Sequence of chain 1.B:
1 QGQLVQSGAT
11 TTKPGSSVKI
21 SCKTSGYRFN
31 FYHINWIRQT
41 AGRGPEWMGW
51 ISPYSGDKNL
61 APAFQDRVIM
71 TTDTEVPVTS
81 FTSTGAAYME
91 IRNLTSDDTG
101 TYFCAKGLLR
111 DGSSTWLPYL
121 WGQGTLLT

Sequence of chain 1.D:
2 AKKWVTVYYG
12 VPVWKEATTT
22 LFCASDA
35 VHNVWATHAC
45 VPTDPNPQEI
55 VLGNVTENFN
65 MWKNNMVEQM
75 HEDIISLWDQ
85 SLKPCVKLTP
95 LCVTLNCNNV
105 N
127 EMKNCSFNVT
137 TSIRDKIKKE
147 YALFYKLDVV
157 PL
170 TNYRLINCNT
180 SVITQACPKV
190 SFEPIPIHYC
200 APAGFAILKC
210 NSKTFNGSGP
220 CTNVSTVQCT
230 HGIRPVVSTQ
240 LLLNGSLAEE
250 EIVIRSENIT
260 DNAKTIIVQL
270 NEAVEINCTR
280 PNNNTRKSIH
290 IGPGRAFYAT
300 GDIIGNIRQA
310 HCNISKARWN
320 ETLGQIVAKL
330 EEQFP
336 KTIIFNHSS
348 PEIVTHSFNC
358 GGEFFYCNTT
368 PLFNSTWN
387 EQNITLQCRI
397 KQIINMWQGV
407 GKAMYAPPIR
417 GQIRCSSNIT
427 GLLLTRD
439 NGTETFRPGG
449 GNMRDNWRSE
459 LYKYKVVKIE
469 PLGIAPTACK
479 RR

The small molecule below binds the protein below.
Small molecule (SMILES): CC(=O)N[C@H]1[C@H](O[C@H]2[C@H](O)[C@@H](NC(C)=O)CO[C@@H]2CO)O[C@H](CO)[C@@H](O[C@@H]2O[C@H](CO[C@H]3O[C@H](CO)[C@@H](O)[C@H](O[C@H]4O[C@H](CO)[C@@H](O)[C@H](O)[C@@H]4O)[C@@H]3O)[C@@H](O)[C@H](O[C@H]3O[C@H](CO)[C@@H](O)[C@H](O)[C@@H]3O)[C@@H]2O)[C@@H]1O

Sequence of chain 1.A:
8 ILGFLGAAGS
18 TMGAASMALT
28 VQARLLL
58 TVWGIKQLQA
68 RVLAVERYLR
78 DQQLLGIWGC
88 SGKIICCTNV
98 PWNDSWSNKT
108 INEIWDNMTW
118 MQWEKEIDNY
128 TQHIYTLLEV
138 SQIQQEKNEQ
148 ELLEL

Binding-site contacts:
Ligand atom O2 contacts residue THR115 of chain 1.B at 3.0 Å (h-bond).
Ligand atom O6 contacts residue ARG110 of chain 1.B at 3.4 Å (salt-bridge).
Ligand atom O4 contacts residue ASP57 of chain 1.B at 2.3 Å (salt-bridge).
Ligand atom O7 contacts residue SER17 of chain 1.A at 2.5 Å (h-bond).
Ligand atom N2 contacts residue HIS33 of chain 1.B at 3.6 Å.
Ligand atom O2 contacts residue GLY112 of chain 1.B at 3.0 Å (h-bond).
Ligand atom C5 contacts residue ASN58 of chain 1.D at 3.6 Å.
Ligand atom O7 contacts residue HIS33 of chain 1.B at 3.3 Å (h-bond).
Ligand atom O4 contacts residue SER55 of chain 1.B at 3.4 Å (h-bond).
Ligand atom N2 contacts residue ASN58 of chain 1.D at 2.9 Å (h-bond).
Ligand atom C5 contacts residue GLY112 of chain 1.B at 3.4 Å.
Ligand atom C8 contacts residue PHE31 of chain 1.B at 3.3 Å (hydrophobic).
Ligand atom C6 contacts residue ASP57 of chain 1.B at 3.4 Å.
Ligand atom O3 contacts residue HIS33 of chain 1.B at 3.1 Å (h-bond).
Ligand atom O7 contacts residue ASN58 of chain 1.D at 2.9 Å (h-bond).
Ligand atom C5 contacts residue ASP57 of chain 1.B at 3.6 Å.
Ligand atom O4 contacts residue GLY112 of chain 1.B at 3.2 Å (h-bond).
Ligand atom C2 contacts residue ASN58 of chain 1.D at 2.5 Å.
Ligand atom C5 contacts residue ARG110 of chain 1.B at 3.4 Å.
Ligand atom O5 contacts residue ASN58 of chain 1.D at 2.3 Å (h-bond).
Ligand atom C7 contacts residue HIS33 of chain 1.B at 3.2 Å.
Ligand atom O3 contacts residue SER113 of chain 1.B at 3.4 Å (h-bond).
Ligand atom O4 contacts residue HIS96 of chain 1.C at 3.5 Å (h-bond).
Ligand atom O6 contacts residue ASP57 of chain 1.B at 2.5 Å (salt-bridge).
Ligand atom C3 contacts residue GLY112 of chain 1.B at 3.6 Å.
Ligand atom O6 contacts residue PHE31 of chain 1.B at 3.3 Å (h-bond).
Ligand atom C1 contacts residue ASN58 of chain 1.D at 1.4 Å.
Ligand atom C2 contacts residue HIS96 of chain 1.C at 3.6 Å.
Ligand atom C4 contacts residue GLY112 of chain 1.B at 3.6 Å.
Ligand atom O6 contacts residue ASN59 of chain 1.B at 3.3 Å (h-bond).
Ligand atom O6 contacts residue ASP111 of chain 1.B at 2.9 Å (salt-bridge).
Ligand atom O6 contacts residue SER55 of chain 1.B at 3.5 Å (h-bond).
Ligand atom C6 contacts residue TRP50 of chain 1.B at 3.5 Å (hydrophobic).
Ligand atom C6 contacts residue ASP111 of chain 1.B at 3.5 Å.
Ligand atom O3 contacts residue GLY112 of chain 1.B at 3.6 Å (h-bond).
Ligand atom C8 contacts residue HIS33 of chain 1.B at 3.4 Å.
Ligand atom O3 contacts residue HIS96 of chain 1.C at 3.5 Å.
Ligand atom C7 contacts residue ASN58 of chain 1.D at 3.1 Å.
Ligand atom O7 contacts residue SER52 of chain 1.B at 3.2 Å (h-bond).
Ligand atom C7 contacts residue SER17 of chain 1.A at 3.5 Å.

Sequence of chain 1.C:
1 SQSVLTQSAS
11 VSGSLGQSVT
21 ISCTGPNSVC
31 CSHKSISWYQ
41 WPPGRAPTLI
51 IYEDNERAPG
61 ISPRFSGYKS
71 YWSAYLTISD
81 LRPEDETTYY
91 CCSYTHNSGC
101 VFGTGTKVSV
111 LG